Sequence of chain 1.A:
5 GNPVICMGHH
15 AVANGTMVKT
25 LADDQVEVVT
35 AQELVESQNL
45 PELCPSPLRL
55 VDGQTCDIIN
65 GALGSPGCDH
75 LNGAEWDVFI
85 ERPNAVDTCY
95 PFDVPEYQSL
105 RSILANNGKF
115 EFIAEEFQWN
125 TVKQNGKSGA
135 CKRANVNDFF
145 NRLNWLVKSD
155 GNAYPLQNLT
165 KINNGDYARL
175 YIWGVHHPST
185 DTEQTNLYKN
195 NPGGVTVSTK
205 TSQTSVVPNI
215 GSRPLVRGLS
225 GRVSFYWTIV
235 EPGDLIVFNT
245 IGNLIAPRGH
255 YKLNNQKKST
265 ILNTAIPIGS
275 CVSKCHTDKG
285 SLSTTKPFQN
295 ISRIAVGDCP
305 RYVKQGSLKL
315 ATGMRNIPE

Binding-site contacts:
Ligand atom N2 contacts residue THR164 of chain 1.A at 4.5 Å.
Ligand atom C1 contacts residue ASN162 of chain 1.A at 1.5 Å.
Ligand atom C5 contacts residue ASN162 of chain 1.A at 3.6 Å.
Ligand atom N2 contacts residue ASN162 of chain 1.A at 3.0 Å (h-bond).
Ligand atom O7 contacts residue VAL241 of chain 1.A at 4.2 Å.
Ligand atom O5 contacts residue ASN162 of chain 1.A at 2.4 Å (h-bond).
Ligand atom C2 contacts residue ASN162 of chain 1.A at 2.6 Å.
Ligand atom C8 contacts residue LEU163 of chain 1.A at 4.3 Å (hydrophobic).
Ligand atom C7 contacts residue THR164 of chain 1.A at 3.2 Å.
Ligand atom C8 contacts residue ASN162 of chain 1.A at 3.6 Å.
Ligand atom C3 contacts residue ASN162 of chain 1.A at 3.9 Å.
Ligand atom O7 contacts residue THR164 of chain 1.A at 2.5 Å (h-bond).
Ligand atom C8 contacts residue THR164 of chain 1.A at 3.2 Å.
Ligand atom C4 contacts residue ASN162 of chain 1.A at 4.3 Å.
Ligand atom O6 contacts residue ASN162 of chain 1.A at 4.4 Å.
Ligand atom O7 contacts residue ASN162 of chain 1.A at 2.9 Å (h-bond).
Ligand atom C7 contacts residue ASN162 of chain 1.A at 3.2 Å.

This protein binds this small molecule.
Small molecule (SMILES): CC(=O)N[C@@H]1[C@@H](O)[C@H](O)[C@@H](CO)O[C@H]1O